Sequence of chain 3.A:
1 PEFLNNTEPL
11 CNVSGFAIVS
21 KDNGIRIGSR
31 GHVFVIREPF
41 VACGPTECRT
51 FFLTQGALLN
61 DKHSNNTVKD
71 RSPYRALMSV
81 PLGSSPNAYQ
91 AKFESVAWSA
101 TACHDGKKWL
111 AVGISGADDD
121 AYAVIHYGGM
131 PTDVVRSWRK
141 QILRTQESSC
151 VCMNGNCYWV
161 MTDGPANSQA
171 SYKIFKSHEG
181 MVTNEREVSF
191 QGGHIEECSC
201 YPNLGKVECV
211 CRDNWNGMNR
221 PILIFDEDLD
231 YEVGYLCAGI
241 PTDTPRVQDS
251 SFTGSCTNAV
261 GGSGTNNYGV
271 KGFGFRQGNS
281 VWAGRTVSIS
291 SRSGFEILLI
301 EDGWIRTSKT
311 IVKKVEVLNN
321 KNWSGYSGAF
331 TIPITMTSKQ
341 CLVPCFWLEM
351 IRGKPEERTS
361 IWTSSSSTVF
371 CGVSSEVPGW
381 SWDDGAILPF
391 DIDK

Binding-site contacts:
Ligand atom O1A contacts residue SER290 of chain 3.A at 3.8 Å.
Ligand atom C11 contacts residue ASN320 of chain 3.A at 3.7 Å.
Ligand atom C7 contacts residue TRP323 of chain 3.A at 3.8 Å (hydrophobic).
Ligand atom N5 contacts residue TRP323 of chain 3.A at 4.4 Å.
Ligand atom O9 contacts residue SER291 of chain 3.A at 4.3 Å.
Ligand atom N5 contacts residue ASN320 of chain 3.A at 3.2 Å (h-bond).
Ligand atom O4 contacts residue SER290 of chain 3.A at 4.3 Å.
Ligand atom O7 contacts residue TRP323 of chain 3.A at 4.1 Å.
Ligand atom O9 contacts residue GLU356 of chain 3.A at 4.0 Å.
Ligand atom C11 contacts residue ASN322 of chain 3.A at 3.7 Å.
Ligand atom O1A contacts residue SER288 of chain 3.A at 2.5 Å (h-bond).
Ligand atom C4 contacts residue SER293 of chain 3.A at 4.0 Å.
Ligand atom C10 contacts residue ASN320 of chain 3.A at 3.6 Å.
Ligand atom C3 contacts residue ASN320 of chain 3.A at 4.0 Å.
Ligand atom C1 contacts residue SER288 of chain 3.A at 3.5 Å.
Ligand atom C9 contacts residue GLU356 of chain 3.A at 3.6 Å.
Ligand atom C9 contacts residue TRP323 of chain 3.A at 4.0 Å (hydrophobic).
Ligand atom C9 contacts residue SER291 of chain 3.A at 4.0 Å.
Ligand atom N5 contacts residue SER293 of chain 3.A at 2.9 Å (h-bond).
Ligand atom C7 contacts residue SER291 of chain 3.A at 4.0 Å.
Ligand atom O8 contacts residue SER291 of chain 3.A at 2.8 Å (h-bond).
Ligand atom C10 contacts residue SER293 of chain 3.A at 3.6 Å.
Ligand atom C5 contacts residue ASN320 of chain 3.A at 3.8 Å.
Ligand atom O1B contacts residue ASN320 of chain 3.A at 3.1 Å (h-bond).
Ligand atom O10 contacts residue TRP323 of chain 3.A at 4.1 Å.
Ligand atom C10 contacts residue TRP323 of chain 3.A at 3.9 Å (hydrophobic).
Ligand atom O1A contacts residue SER291 of chain 3.A at 3.6 Å.
Ligand atom O8 contacts residue SER288 of chain 3.A at 4.2 Å.
Ligand atom O4 contacts residue ASN320 of chain 3.A at 2.8 Å (h-bond).
Ligand atom O8 contacts residue SER290 of chain 3.A at 3.9 Å.
Ligand atom C5 contacts residue SER293 of chain 3.A at 3.9 Å.
Ligand atom C8 contacts residue SER291 of chain 3.A at 3.7 Å.
Ligand atom C11 contacts residue LYS321 of chain 3.A at 3.6 Å.
Ligand atom C11 contacts residue TRP323 of chain 3.A at 3.7 Å (hydrophobic).
Ligand atom C6 contacts residue SER291 of chain 3.A at 4.1 Å.
Ligand atom O1B contacts residue SER288 of chain 3.A at 3.8 Å.
Ligand atom C11 contacts residue SER293 of chain 3.A at 3.4 Å.
Ligand atom C10 contacts residue LYS321 of chain 3.A at 4.3 Å.
Ligand atom C4 contacts residue ASN320 of chain 3.A at 3.4 Å.
Ligand atom C1 contacts residue ASN320 of chain 3.A at 4.0 Å.

The protein below binds the small molecule below.
Small molecule (SMILES): CC(=O)N[C@H]1[C@H]([C@H](O)[C@H](O)CO)O[C@@](OC[C@H]2O[C@@H](O)[C@H](O)[C@@H](O)[C@H]2O)(C(=O)O)C[C@@H]1O